Binding-site contacts:
Ligand atom C3 contacts residue ASN107 of chain 1.C at 4.0 Å.
Ligand atom O5 contacts residue CN81 of chain 1.R at 2.6 Å (h-bond).
Ligand atom C6 contacts residue GLN53 of chain 1.C at 3.7 Å.
Ligand atom O6 contacts residue GLN53 of chain 1.C at 2.6 Å (h-bond).
Ligand atom C5 contacts residue CN81 of chain 1.R at 4.0 Å.
Ligand atom O5 contacts residue GLN53 of chain 1.C at 4.1 Å.
Ligand atom O2 contacts residue CN81 of chain 1.R at 3.2 Å (h-bond).
Ligand atom O4 contacts residue ASN108 of chain 1.C at 4.0 Å.
Ligand atom C4 contacts residue CA1 of chain 1.P at 3.1 Å.
Ligand atom C4 contacts residue ASP100 of chain 1.C at 3.4 Å.
Ligand atom C6 contacts residue ASP100 of chain 1.C at 3.5 Å.
Ligand atom C5 contacts residue GLN53 of chain 1.C at 3.9 Å.
Ligand atom O3 contacts residue ASN107 of chain 1.C at 2.7 Å (h-bond).
Ligand atom C2 contacts residue ASN107 of chain 1.C at 3.7 Å.
Ligand atom C6 contacts residue CYS62 of chain 1.C at 4.2 Å (hydrophobic).
Ligand atom O6 contacts residue HIS50 of chain 1.C at 2.8 Å (h-bond).
Ligand atom C3 contacts residue TYR36 of chain 1.C at 3.9 Å (hydrophobic).
Ligand atom C3 contacts residue CA1 of chain 1.P at 3.2 Å.
Ligand atom C1 contacts residue CN81 of chain 1.R at 1.8 Å.
Ligand atom O2 contacts residue ASN107 of chain 1.C at 2.9 Å (h-bond).
Ligand atom O3 contacts residue THR104 of chain 1.C at 3.2 Å (h-bond).
Ligand atom O4 contacts residue ASN107 of chain 1.C at 4.1 Å.
Ligand atom C2 contacts residue TYR36 of chain 1.C at 3.6 Å (hydrophobic).
Ligand atom C6 contacts residue HIS50 of chain 1.C at 3.7 Å.
Ligand atom C5 contacts residue ASP100 of chain 1.C at 4.0 Å.
Ligand atom O6 contacts residue VAL101 of chain 1.C at 4.0 Å.
Ligand atom C4 contacts residue THR104 of chain 1.C at 3.3 Å.
Ligand atom O3 contacts residue CA1 of chain 1.P at 2.4 Å.
Ligand atom C4 contacts residue TYR36 of chain 1.C at 3.9 Å (hydrophobic).
Ligand atom C3 contacts residue THR104 of chain 1.C at 3.8 Å.
Ligand atom C6 contacts residue VAL101 of chain 1.C at 3.8 Å (hydrophobic).
Ligand atom C2 contacts residue CN81 of chain 1.R at 2.9 Å.
Ligand atom O4 contacts residue ASP100 of chain 1.C at 2.7 Å (salt-bridge).
Ligand atom O3 contacts residue TYR36 of chain 1.C at 3.5 Å (h-bond).
Ligand atom C2 contacts residue CA1 of chain 1.P at 3.9 Å.
Ligand atom O4 contacts residue THR104 of chain 1.C at 3.3 Å (h-bond).
Ligand atom O5 contacts residue HIS50 of chain 1.C at 3.8 Å.
Ligand atom O5 contacts residue TYR36 of chain 1.C at 3.7 Å.
Ligand atom O4 contacts residue CA1 of chain 1.P at 1.9 Å.
Ligand atom O4 contacts residue TYR36 of chain 1.C at 2.7 Å (h-bond).

Sequence of chain 1.C:
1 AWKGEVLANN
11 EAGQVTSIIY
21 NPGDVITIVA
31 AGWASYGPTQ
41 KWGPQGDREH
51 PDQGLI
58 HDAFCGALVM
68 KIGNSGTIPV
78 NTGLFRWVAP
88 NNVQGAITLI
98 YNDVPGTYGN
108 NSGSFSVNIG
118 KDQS

A protein and the small-molecule ligand that binds it are described below.
Small molecule (SMILES): OC[C@H]1O[C@@H](O)[C@H](O)[C@@H](O)[C@H]1O